A small-molecule ligand and the protein it binds are described below.
Small molecule (SMILES): CCC(=O)N[C@@H]1CN(c2nc(Nc3cn(C)nc3OC)c3ncn(C)c3n2)C[C@H]1F

Binding-site contacts:
Ligand atom C21 contacts residue MET102 of chain 2.D at 3.6 Å (hydrophobic).
Ligand atom N14 contacts residue MET102 of chain 2.D at 2.8 Å (h-bond).
Ligand atom N12 contacts residue LEU153 of chain 2.D at 3.7 Å.
Ligand atom N14 contacts residue GLN100 of chain 2.D at 3.6 Å (h-bond).
Ligand atom C17 contacts residue LEU27 of chain 2.D at 3.7 Å (hydrophobic).
Ligand atom C24 contacts residue LEU27 of chain 2.D at 3.8 Å (hydrophobic).
Ligand atom C27 contacts residue ARG150 of chain 2.D at 3.9 Å.
Ligand atom F25 contacts residue VAL35 of chain 2.D at 3.2 Å.
Ligand atom C13 contacts residue GLN100 of chain 2.D at 2.9 Å.
Ligand atom C17 contacts residue GLY105 of chain 2.D at 3.7 Å.
Ligand atom N16 contacts residue MET102 of chain 2.D at 2.7 Å (h-bond).
Ligand atom C15 contacts residue MET99 of chain 2.D at 3.7 Å (hydrophobic).
Ligand atom C13 contacts residue MET102 of chain 2.D at 3.6 Å (hydrophobic).
Ligand atom F25 contacts residue SER29 of chain 2.D at 3.7 Å.
Ligand atom C8 contacts residue MET102 of chain 2.D at 3.8 Å (hydrophobic).
Ligand atom C21 contacts residue LEU27 of chain 2.D at 3.6 Å (hydrophobic).
Ligand atom N14 contacts residue LEU101 of chain 2.D at 3.7 Å.
Ligand atom N19 contacts residue LEU27 of chain 2.D at 3.8 Å.
Ligand atom F25 contacts residue GLY28 of chain 2.D at 3.7 Å.
Ligand atom C28 contacts residue CYS106 of chain 2.D at 3.0 Å (hydrophobic).
Ligand atom N16 contacts residue GLY105 of chain 2.D at 3.6 Å.
Ligand atom C17 contacts residue MET102 of chain 2.D at 3.3 Å (hydrophobic).
Ligand atom O22 contacts residue MET102 of chain 2.D at 3.3 Å (h-bond).
Ligand atom C13 contacts residue ALA52 of chain 2.D at 3.3 Å (hydrophobic).
Ligand atom C28 contacts residue ARG150 of chain 2.D at 3.4 Å.
Ligand atom C29 contacts residue ASP109 of chain 2.D at 3.3 Å.
Ligand atom C18 contacts residue GLY105 of chain 2.D at 3.7 Å.
Ligand atom C6 contacts residue VAL35 of chain 2.D at 3.9 Å (hydrophobic).
Ligand atom C23 contacts residue PRO103 of chain 2.D at 3.9 Å (hydrophobic).
Ligand atom O22 contacts residue LEU27 of chain 2.D at 3.9 Å.
Ligand atom C10 contacts residue LEU153 of chain 2.D at 3.9 Å (hydrophobic).
Ligand atom C13 contacts residue LEU101 of chain 2.D at 3.9 Å (hydrophobic).
Ligand atom O22 contacts residue PRO103 of chain 2.D at 3.5 Å.
Ligand atom C15 contacts residue LYS54 of chain 2.D at 3.9 Å.
Ligand atom N11 contacts residue VAL35 of chain 2.D at 3.7 Å.
Ligand atom C15 contacts residue ALA52 of chain 2.D at 3.8 Å (hydrophobic).
Ligand atom N12 contacts residue ALA52 of chain 2.D at 3.5 Å.
Ligand atom N20 contacts residue LEU27 of chain 2.D at 3.4 Å.
Ligand atom O30 contacts residue ARG150 of chain 2.D at 2.7 Å (salt-bridge).
Ligand atom C29 contacts residue CYS106 of chain 2.D at 1.8 Å (hydrophobic).

Sequence of chain 2.D:
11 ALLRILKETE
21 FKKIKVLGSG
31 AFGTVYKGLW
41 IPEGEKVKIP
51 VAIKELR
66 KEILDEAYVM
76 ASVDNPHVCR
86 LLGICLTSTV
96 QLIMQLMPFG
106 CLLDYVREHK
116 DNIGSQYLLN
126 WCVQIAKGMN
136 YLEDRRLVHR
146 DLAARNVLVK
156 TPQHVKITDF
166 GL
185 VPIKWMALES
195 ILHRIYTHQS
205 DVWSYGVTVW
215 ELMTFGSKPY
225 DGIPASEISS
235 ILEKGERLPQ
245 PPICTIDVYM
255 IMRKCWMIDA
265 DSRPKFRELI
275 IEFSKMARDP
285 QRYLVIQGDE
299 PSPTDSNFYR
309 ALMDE